Binding-site contacts:
Ligand atom N3 contacts residue DG7 of chain 1.E at 3.1 Å (h-bond).
Ligand atom OP1 contacts residue TYR49 of chain 1.A at 2.7 Å (h-bond).
Ligand atom O2 contacts residue DG7 of chain 1.E at 2.8 Å (h-bond).
Ligand atom O6 contacts residue DC2 of chain 1.E at 2.6 Å (h-bond).
Ligand atom OP2 contacts residue LYS42 of chain 1.A at 3.1 Å (salt-bridge).
Ligand atom OP1 contacts residue THR63 of chain 1.A at 3.0 Å.
Ligand atom C4 contacts residue DC4 of chain 1.E at 3.2 Å.
Ligand atom N4 contacts residue DT6 of chain 1.E at 3.4 Å.
Ligand atom OP1 contacts residue ARG46 of chain 1.A at 2.6 Å (salt-bridge).
Ligand atom OP1 contacts residue LYS41 of chain 1.A at 2.7 Å (salt-bridge).
Ligand atom C2 contacts residue DC4 of chain 1.E at 3.4 Å.
Ligand atom N2 contacts residue DC4 of chain 1.E at 2.9 Å (h-bond).
Ligand atom C5 contacts residue DC2 of chain 1.E at 3.3 Å.
Ligand atom C4 contacts residue DT6 of chain 1.E at 3.4 Å.
Ligand atom N1 contacts residue DC4 of chain 1.E at 3.1 Å (h-bond).
Ligand atom O2 contacts residue DC4 of chain 1.E at 3.5 Å (h-bond).
Ligand atom OP1 contacts residue PRO64 of chain 1.A at 3.4 Å (h-bond).
Ligand atom C5 contacts residue DC4 of chain 1.E at 3.2 Å.
Ligand atom N2 contacts residue DC2 of chain 1.E at 2.9 Å (h-bond).
Ligand atom OP1 contacts residue ASN45 of chain 1.A at 2.9 Å (h-bond).
Ligand atom O2 contacts residue DG5 of chain 1.E at 2.9 Å (h-bond).
Ligand atom N4 contacts residue DG5 of chain 1.E at 3.1 Å (h-bond).
Ligand atom OP2 contacts residue LYS42 of chain 1.A at 3.3 Å.
Ligand atom O2 contacts residue DA3 of chain 1.E at 3.4 Å.
Ligand atom N6 contacts residue DT6 of chain 1.E at 3.0 Å (h-bond).
Ligand atom N4 contacts residue DG7 of chain 1.E at 3.2 Å (h-bond).
Ligand atom O5' contacts residue PRO64 of chain 1.A at 3.3 Å.
Ligand atom O2 contacts residue DT6 of chain 1.E at 3.3 Å (h-bond).
Ligand atom N3 contacts residue DG5 of chain 1.E at 3.0 Å (h-bond).
Ligand atom O6 contacts residue DC4 of chain 1.E at 3.2 Å (h-bond).
Ligand atom C2 contacts residue DT6 of chain 1.E at 3.5 Å.
Ligand atom N1 contacts residue DC2 of chain 1.E at 2.8 Å (h-bond).
Ligand atom O5' contacts residue ASN45 of chain 1.A at 3.4 Å.
Ligand atom O4 contacts residue DA3 of chain 1.E at 3.2 Å (h-bond).
Ligand atom N3 contacts residue DA3 of chain 1.E at 2.9 Å (h-bond).
Ligand atom OP2 contacts residue PRO64 of chain 1.A at 3.2 Å.
Ligand atom N1 contacts residue DT6 of chain 1.E at 2.9 Å (h-bond).
Ligand atom N3 contacts residue DT6 of chain 1.E at 3.4 Å (h-bond).
Ligand atom C4 contacts residue DC2 of chain 1.E at 3.4 Å.
Ligand atom N4 contacts residue DC4 of chain 1.E at 3.2 Å.

This protein binds this small molecule.
Small molecule (SMILES): Cc1cn([C@H]2C[C@H](O[P](=O)(O)OC[C@H]3O[C@@H](n4cnc5c(=O)nc(N)[nH]c54)C[C@@H]3O)[C@@H](CO[P](=O)(O)O[C@H]3C[C@H](n4cnc5c(=O)nc(N)[nH]c54)O[C@@H]3CO[P](=O)(O)O[C@H]3C[C@H](n4ccc(N)nc4=O)O[C@@H]3CO[P](=O)(O)O[C@H]3C[C@H](n4cnc5c(N)ncnc54)O[C@@H]3CO[P](=O)(O)O[C@H]3C[C@H](n4ccc(N)nc4=O)O[C@@H]3COP(=O)=O)O2)c(=O)[nH]c1=O

Sequence of chain 1.A:
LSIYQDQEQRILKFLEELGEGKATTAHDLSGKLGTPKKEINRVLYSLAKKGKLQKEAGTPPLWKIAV